Binding-site contacts:
Ligand atom C13 contacts residue TYR259 of chain 1.A at 4.3 Å (hydrophobic).
Ligand atom C11 contacts residue TYR259 of chain 1.A at 3.8 Å (hydrophobic).
Ligand atom C05 contacts residue PHE356 of chain 1.A at 3.9 Å (hydrophobic).
Ligand atom C08 contacts residue PHE356 of chain 1.A at 3.4 Å (hydrophobic).
Ligand atom O01 contacts residue ARG335 of chain 1.A at 3.5 Å (salt-bridge).
Ligand atom C15 contacts residue HIS235 of chain 1.A at 4.1 Å.
Ligand atom O16 contacts residue VAL230 of chain 1.A at 3.7 Å.
Ligand atom O18 contacts residue LEU300 of chain 1.A at 3.9 Å.
Ligand atom N10 contacts residue TYR259 of chain 1.A at 3.4 Å (h-bond).
Ligand atom O17 contacts residue THR231 of chain 1.A at 3.4 Å.
Ligand atom C12 contacts residue VAL230 of chain 1.A at 4.4 Å (hydrophobic).
Ligand atom O18 contacts residue TYR336 of chain 1.A at 3.7 Å.
Ligand atom O16 contacts residue LYS187 of chain 1.A at 3.9 Å.
Ligand atom C11 contacts residue VAL234 of chain 1.A at 4.3 Å (hydrophobic).
Ligand atom C06 contacts residue PHE356 of chain 1.A at 3.8 Å (hydrophobic).
Ligand atom C04 contacts residue TYR336 of chain 1.A at 4.3 Å (hydrophobic).
Ligand atom O18 contacts residue ARG335 of chain 1.A at 2.6 Å (salt-bridge).
Ligand atom C15 contacts residue THR231 of chain 1.A at 3.5 Å.
Ligand atom C04 contacts residue TYR259 of chain 1.A at 4.1 Å (hydrophobic).
Ligand atom C11 contacts residue VAL230 of chain 1.A at 4.1 Å (hydrophobic).
Ligand atom O17 contacts residue HIS235 of chain 1.A at 3.2 Å (h-bond).
Ligand atom C12 contacts residue HIS235 of chain 1.A at 4.1 Å.
Ligand atom C12 contacts residue VAL234 of chain 1.A at 4.4 Å (hydrophobic).
Ligand atom O16 contacts residue NAP1 of chain 1.C at 4.1 Å.
Ligand atom O01 contacts residue VAL234 of chain 1.A at 3.5 Å.
Ligand atom N07 contacts residue PHE356 of chain 1.A at 3.5 Å.
Ligand atom C08 contacts residue TYR259 of chain 1.A at 3.5 Å (hydrophobic).
Ligand atom O01 contacts residue TYR336 of chain 1.A at 2.7 Å (h-bond).
Ligand atom N09 contacts residue PHE356 of chain 1.A at 3.4 Å.
Ligand atom N09 contacts residue TYR259 of chain 1.A at 3.5 Å.
Ligand atom C06 contacts residue TYR259 of chain 1.A at 3.8 Å (hydrophobic).
Ligand atom N07 contacts residue TYR259 of chain 1.A at 3.9 Å.
Ligand atom C05 contacts residue TYR259 of chain 1.A at 3.8 Å (hydrophobic).
Ligand atom C02 contacts residue ARG335 of chain 1.A at 3.3 Å.
Ligand atom O17 contacts residue NAP1 of chain 1.C at 4.4 Å.
Ligand atom O01 contacts residue TYR259 of chain 1.A at 4.1 Å.
Ligand atom C02 contacts residue TYR336 of chain 1.A at 3.6 Å (hydrophobic).
Ligand atom N14 contacts residue TYR259 of chain 1.A at 4.1 Å.
Ligand atom O16 contacts residue THR231 of chain 1.A at 3.3 Å.
Ligand atom C12 contacts residue TYR259 of chain 1.A at 3.4 Å (hydrophobic).

Sequence of chain 1.A:
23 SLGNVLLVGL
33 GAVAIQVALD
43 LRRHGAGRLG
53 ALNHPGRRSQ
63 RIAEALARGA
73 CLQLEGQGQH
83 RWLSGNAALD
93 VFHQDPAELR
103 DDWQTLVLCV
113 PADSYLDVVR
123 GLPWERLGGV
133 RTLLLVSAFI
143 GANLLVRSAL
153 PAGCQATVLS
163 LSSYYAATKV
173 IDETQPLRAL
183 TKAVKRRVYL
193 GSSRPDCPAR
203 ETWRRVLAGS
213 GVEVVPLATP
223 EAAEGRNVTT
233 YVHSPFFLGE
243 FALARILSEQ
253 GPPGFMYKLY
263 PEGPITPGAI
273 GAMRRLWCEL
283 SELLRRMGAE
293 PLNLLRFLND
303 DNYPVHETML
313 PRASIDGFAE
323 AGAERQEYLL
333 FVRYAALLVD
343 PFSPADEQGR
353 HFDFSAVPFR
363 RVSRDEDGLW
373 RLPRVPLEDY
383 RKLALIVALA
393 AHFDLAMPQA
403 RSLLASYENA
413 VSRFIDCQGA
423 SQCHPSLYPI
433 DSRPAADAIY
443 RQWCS

A protein and the small-molecule ligand that binds it are described below.
Small molecule (SMILES): N[C@@H](CCN[C@@H](Cc1cnc[nH]1)C(=O)O)C(=O)O